Sequence of chain 1.C:
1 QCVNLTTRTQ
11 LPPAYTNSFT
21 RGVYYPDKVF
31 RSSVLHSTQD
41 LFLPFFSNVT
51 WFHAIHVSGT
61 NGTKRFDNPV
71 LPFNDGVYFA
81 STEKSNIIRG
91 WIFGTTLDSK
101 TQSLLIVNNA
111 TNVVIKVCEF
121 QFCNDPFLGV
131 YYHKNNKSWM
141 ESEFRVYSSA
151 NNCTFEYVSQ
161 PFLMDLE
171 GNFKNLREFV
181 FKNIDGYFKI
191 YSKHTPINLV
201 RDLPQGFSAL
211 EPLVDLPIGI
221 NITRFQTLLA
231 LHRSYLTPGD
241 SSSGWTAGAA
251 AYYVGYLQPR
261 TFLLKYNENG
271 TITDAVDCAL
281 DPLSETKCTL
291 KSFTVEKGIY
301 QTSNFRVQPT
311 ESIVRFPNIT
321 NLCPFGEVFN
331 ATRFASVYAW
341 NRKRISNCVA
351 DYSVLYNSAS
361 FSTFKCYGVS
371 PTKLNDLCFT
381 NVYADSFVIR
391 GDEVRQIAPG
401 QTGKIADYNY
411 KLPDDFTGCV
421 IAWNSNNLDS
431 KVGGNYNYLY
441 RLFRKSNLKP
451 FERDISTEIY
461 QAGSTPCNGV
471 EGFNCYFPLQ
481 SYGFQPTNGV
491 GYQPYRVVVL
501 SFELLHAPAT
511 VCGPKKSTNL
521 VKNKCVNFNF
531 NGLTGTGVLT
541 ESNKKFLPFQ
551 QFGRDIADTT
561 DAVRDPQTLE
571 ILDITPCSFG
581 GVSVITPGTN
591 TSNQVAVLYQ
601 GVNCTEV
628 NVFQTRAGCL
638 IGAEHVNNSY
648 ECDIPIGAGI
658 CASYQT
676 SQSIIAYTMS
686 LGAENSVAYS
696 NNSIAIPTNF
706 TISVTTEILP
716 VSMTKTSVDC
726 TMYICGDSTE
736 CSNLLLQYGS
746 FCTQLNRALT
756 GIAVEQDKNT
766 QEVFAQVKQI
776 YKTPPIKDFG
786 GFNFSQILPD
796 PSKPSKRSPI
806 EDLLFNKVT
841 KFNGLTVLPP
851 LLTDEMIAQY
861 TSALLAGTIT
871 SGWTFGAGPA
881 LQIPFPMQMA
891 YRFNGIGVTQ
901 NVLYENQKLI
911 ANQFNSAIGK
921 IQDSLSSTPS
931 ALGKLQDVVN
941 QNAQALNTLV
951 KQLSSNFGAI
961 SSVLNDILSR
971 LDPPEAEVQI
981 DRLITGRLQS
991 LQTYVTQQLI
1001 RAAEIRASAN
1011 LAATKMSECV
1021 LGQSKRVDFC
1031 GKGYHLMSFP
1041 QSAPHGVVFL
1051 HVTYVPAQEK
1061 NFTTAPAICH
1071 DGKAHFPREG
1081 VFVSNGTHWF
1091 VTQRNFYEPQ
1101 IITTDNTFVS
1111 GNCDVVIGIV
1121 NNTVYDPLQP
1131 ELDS

Binding-site contacts:
Ligand atom C7 contacts residue GLN567 of chain 1.C at 3.9 Å.
Ligand atom C8 contacts residue PRO566 of chain 1.C at 3.4 Å (hydrophobic).
Ligand atom C1 contacts residue ASN318 of chain 1.C at 1.4 Å.
Ligand atom C4 contacts residue ASN318 of chain 1.C at 4.2 Å.
Ligand atom N2 contacts residue ASN318 of chain 1.C at 2.9 Å (h-bond).
Ligand atom C2 contacts residue GLN567 of chain 1.C at 3.5 Å.
Ligand atom C8 contacts residue ASN318 of chain 1.C at 4.4 Å.
Ligand atom O5 contacts residue ASN318 of chain 1.C at 2.4 Å (h-bond).
Ligand atom N2 contacts residue GLN567 of chain 1.C at 2.9 Å (h-bond).
Ligand atom C7 contacts residue PRO566 of chain 1.C at 4.3 Å (hydrophobic).
Ligand atom O3 contacts residue GLN567 of chain 1.C at 3.6 Å.
Ligand atom N2 contacts residue PRO566 of chain 1.C at 4.2 Å.
Ligand atom O7 contacts residue ASN318 of chain 1.C at 3.2 Å (h-bond).
Ligand atom C1 contacts residue GLN567 of chain 1.C at 4.0 Å.
Ligand atom C5 contacts residue ASN318 of chain 1.C at 3.7 Å.
Ligand atom C3 contacts residue GLN567 of chain 1.C at 3.2 Å.
Ligand atom C3 contacts residue ASN318 of chain 1.C at 3.8 Å.
Ligand atom C7 contacts residue ASN318 of chain 1.C at 3.2 Å.
Ligand atom C8 contacts residue GLN567 of chain 1.C at 4.0 Å.
Ligand atom C2 contacts residue ASN318 of chain 1.C at 2.4 Å.

The small molecule below binds the protein below.
Small molecule (SMILES): CC(=O)N[C@@H]1[C@@H](O)[C@H](O)[C@@H](CO)O[C@H]1O